Sequence of chain 1.B:
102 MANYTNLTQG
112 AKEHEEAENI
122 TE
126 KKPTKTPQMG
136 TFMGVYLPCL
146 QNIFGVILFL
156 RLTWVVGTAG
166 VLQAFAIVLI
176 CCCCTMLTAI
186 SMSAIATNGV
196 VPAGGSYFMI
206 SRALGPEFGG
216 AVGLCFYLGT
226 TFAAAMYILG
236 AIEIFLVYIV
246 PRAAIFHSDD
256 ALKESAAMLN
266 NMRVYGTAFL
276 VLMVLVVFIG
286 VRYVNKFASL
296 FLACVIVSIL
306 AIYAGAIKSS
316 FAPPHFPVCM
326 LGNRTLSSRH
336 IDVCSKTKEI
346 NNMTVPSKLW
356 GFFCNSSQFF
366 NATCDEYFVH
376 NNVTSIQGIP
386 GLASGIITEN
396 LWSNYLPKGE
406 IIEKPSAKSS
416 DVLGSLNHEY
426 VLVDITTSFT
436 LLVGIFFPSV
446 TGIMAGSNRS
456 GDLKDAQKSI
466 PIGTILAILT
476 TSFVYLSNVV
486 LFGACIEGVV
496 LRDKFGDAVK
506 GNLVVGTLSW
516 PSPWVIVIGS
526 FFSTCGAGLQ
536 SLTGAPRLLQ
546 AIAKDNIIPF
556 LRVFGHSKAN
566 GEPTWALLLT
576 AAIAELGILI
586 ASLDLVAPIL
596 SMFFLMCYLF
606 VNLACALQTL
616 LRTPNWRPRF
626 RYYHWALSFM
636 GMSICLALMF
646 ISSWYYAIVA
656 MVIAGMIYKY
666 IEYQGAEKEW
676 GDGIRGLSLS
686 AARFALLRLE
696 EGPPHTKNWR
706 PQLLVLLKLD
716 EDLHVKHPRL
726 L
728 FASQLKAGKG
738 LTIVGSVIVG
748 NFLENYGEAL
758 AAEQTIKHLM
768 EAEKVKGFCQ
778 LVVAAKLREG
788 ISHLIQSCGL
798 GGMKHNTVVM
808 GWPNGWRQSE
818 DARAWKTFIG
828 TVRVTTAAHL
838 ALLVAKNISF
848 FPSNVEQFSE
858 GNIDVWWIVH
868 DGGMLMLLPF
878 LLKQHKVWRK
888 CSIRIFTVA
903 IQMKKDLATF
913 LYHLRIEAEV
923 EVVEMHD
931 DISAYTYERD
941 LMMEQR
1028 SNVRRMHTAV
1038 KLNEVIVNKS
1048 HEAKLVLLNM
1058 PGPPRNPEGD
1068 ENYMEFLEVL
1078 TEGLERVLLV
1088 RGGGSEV

The small molecule below binds the protein below.
Small molecule (SMILES): CC(=O)N[C@@H]1[C@@H](O)[C@H](O)[C@@H](CO)O[C@H]1O

Binding-site contacts:
Ligand atom C7 contacts residue LYS413 of chain 1.B at 4.2 Å.
Ligand atom O5 contacts residue ASN377 of chain 1.B at 2.3 Å (h-bond).
Ligand atom C3 contacts residue ASN377 of chain 1.B at 3.8 Å.
Ligand atom C8 contacts residue SER414 of chain 1.B at 4.1 Å.
Ligand atom O6 contacts residue ASN377 of chain 1.B at 4.4 Å.
Ligand atom O7 contacts residue ASN377 of chain 1.B at 3.7 Å.
Ligand atom C8 contacts residue ASN376 of chain 1.B at 4.1 Å.
Ligand atom C2 contacts residue ASN377 of chain 1.B at 2.4 Å.
Ligand atom C5 contacts residue ASN377 of chain 1.B at 3.6 Å.
Ligand atom C7 contacts residue ASN377 of chain 1.B at 3.5 Å.
Ligand atom C8 contacts residue SER415 of chain 1.B at 4.3 Å.
Ligand atom N2 contacts residue ASN377 of chain 1.B at 2.9 Å (h-bond).
Ligand atom C1 contacts residue ASN377 of chain 1.B at 1.4 Å.
Ligand atom O7 contacts residue LYS413 of chain 1.B at 3.4 Å.
Ligand atom C4 contacts residue ASN377 of chain 1.B at 4.2 Å.
Ligand atom C8 contacts residue LYS413 of chain 1.B at 4.2 Å.